Sequence of chain 1.A:
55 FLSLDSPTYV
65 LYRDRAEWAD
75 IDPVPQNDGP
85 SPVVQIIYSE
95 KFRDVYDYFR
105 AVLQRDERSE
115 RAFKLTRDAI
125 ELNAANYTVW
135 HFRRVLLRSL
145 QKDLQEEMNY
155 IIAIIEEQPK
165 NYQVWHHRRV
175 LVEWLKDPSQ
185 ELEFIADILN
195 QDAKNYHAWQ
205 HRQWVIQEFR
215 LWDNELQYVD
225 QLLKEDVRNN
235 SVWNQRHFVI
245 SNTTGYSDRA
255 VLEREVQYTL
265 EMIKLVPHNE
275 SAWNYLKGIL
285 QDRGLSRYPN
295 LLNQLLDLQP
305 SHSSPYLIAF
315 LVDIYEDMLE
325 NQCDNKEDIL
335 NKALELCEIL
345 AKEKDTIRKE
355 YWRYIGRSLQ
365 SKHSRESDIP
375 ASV

Sequence of chain 1.B:
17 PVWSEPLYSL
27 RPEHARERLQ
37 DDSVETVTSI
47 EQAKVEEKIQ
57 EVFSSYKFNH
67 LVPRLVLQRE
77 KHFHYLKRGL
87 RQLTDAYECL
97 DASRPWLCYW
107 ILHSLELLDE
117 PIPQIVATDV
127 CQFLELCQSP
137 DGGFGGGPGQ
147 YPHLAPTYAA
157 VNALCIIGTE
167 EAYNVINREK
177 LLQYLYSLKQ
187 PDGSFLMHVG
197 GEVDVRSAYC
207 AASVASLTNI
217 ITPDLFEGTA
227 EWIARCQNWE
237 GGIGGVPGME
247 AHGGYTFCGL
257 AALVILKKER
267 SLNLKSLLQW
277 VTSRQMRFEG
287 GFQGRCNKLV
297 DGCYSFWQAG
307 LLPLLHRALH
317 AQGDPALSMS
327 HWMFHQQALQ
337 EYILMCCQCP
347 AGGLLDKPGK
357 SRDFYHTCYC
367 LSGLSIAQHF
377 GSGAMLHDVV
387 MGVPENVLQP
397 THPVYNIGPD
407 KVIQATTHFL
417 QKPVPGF

Binding-site contacts:
Ligand atom O36 contacts residue LYS164 of chain 1.A at 3.7 Å.
Ligand atom C22 contacts residue GLY250 of chain 1.B at 4.0 Å.
Ligand atom C10 contacts residue TRP303 of chain 1.B at 3.7 Å (hydrophobic).
Ligand atom C18 contacts residue LEU4 of chain 1.C at 3.8 Å (hydrophobic).
Ligand atom C15 contacts residue GLY250 of chain 1.B at 3.5 Å.
Ligand atom C11 contacts residue LEU4 of chain 1.C at 3.9 Å (hydrophobic).
Ligand atom P46 contacts residue TYR300 of chain 1.B at 3.3 Å.
Ligand atom C23 contacts residue HIS248 of chain 1.B at 3.9 Å.
Ligand atom C18 contacts residue TRP303 of chain 1.B at 3.6 Å (hydrophobic).
Ligand atom C18 contacts residue GLY250 of chain 1.B at 3.8 Å.
Ligand atom C1 contacts residue TRP102 of chain 1.B at 3.8 Å (hydrophobic).
Ligand atom C30 contacts residue TYR251 of chain 1.B at 4.0 Å (hydrophobic).
Ligand atom O44 contacts residue LYS294 of chain 1.B at 3.8 Å.
Ligand atom P46 contacts residue LYS294 of chain 1.B at 4.0 Å.
Ligand atom O51 contacts residue ARG291 of chain 1.B at 2.8 Å (salt-bridge).
Ligand atom O51 contacts residue HIS248 of chain 1.B at 3.0 Å (h-bond).
Ligand atom O49 contacts residue TYR300 of chain 1.B at 2.6 Å (h-bond).
Ligand atom O50 contacts residue ARG291 of chain 1.B at 3.9 Å.
Ligand atom O44 contacts residue LYS164 of chain 1.A at 3.5 Å (salt-bridge).
Ligand atom C18 contacts residue TYR361 of chain 1.B at 3.8 Å (hydrophobic).
Ligand atom C11 contacts residue ARG202 of chain 1.B at 4.0 Å.
Ligand atom C2 contacts residue CYS254 of chain 1.B at 3.7 Å (hydrophobic).
Ligand atom C45 contacts residue TYR300 of chain 1.B at 3.4 Å (hydrophobic).
Ligand atom C12 contacts residue GLY250 of chain 1.B at 3.6 Å.
Ligand atom C12 contacts residue TRP303 of chain 1.B at 3.7 Å (hydrophobic).
Ligand atom C10 contacts residue CYS254 of chain 1.B at 3.4 Å (hydrophobic).
Ligand atom C6 contacts residue TYR205 of chain 1.B at 3.7 Å (hydrophobic).
Ligand atom O50 contacts residue LYS294 of chain 1.B at 2.7 Å (salt-bridge).
Ligand atom C43 contacts residue ARG291 of chain 1.B at 3.8 Å.
Ligand atom C24 contacts residue TYR166 of chain 1.A at 3.2 Å (hydrophobic).
Ligand atom C35 contacts residue TYR200 of chain 1.A at 3.6 Å (hydrophobic).
Ligand atom O44 contacts residue ARG291 of chain 1.B at 3.1 Å (salt-bridge).
Ligand atom C15 contacts residue LEU4 of chain 1.C at 3.7 Å (hydrophobic).
Ligand atom C24 contacts residue TYR251 of chain 1.B at 3.7 Å (hydrophobic).
Ligand atom O51 contacts residue TYR300 of chain 1.B at 3.5 Å (h-bond).
Ligand atom C1 contacts residue ARG202 of chain 1.B at 3.8 Å.
Ligand atom C43 contacts residue LYS164 of chain 1.A at 3.7 Å.
Ligand atom C30 contacts residue HIS248 of chain 1.B at 3.2 Å.
Ligand atom C6 contacts residue CYS254 of chain 1.B at 3.7 Å (hydrophobic).
Ligand atom C12 contacts residue LEU4 of chain 1.C at 3.7 Å (hydrophobic).

Sequence of chain 1.C:
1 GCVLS

The protein below binds the small molecule below.
Small molecule (SMILES): CC(C)=CCC/C(C)=C/CC/C(C)=C/CONC(=O)CP(=O)(O)O